A protein and the small-molecule ligand that binds it are described below.
Small molecule (SMILES): CC(=O)N[C@@H]1[C@@H](O)[C@H](O)[C@@H](CO)O[C@H]1O

Sequence of chain 1.A:
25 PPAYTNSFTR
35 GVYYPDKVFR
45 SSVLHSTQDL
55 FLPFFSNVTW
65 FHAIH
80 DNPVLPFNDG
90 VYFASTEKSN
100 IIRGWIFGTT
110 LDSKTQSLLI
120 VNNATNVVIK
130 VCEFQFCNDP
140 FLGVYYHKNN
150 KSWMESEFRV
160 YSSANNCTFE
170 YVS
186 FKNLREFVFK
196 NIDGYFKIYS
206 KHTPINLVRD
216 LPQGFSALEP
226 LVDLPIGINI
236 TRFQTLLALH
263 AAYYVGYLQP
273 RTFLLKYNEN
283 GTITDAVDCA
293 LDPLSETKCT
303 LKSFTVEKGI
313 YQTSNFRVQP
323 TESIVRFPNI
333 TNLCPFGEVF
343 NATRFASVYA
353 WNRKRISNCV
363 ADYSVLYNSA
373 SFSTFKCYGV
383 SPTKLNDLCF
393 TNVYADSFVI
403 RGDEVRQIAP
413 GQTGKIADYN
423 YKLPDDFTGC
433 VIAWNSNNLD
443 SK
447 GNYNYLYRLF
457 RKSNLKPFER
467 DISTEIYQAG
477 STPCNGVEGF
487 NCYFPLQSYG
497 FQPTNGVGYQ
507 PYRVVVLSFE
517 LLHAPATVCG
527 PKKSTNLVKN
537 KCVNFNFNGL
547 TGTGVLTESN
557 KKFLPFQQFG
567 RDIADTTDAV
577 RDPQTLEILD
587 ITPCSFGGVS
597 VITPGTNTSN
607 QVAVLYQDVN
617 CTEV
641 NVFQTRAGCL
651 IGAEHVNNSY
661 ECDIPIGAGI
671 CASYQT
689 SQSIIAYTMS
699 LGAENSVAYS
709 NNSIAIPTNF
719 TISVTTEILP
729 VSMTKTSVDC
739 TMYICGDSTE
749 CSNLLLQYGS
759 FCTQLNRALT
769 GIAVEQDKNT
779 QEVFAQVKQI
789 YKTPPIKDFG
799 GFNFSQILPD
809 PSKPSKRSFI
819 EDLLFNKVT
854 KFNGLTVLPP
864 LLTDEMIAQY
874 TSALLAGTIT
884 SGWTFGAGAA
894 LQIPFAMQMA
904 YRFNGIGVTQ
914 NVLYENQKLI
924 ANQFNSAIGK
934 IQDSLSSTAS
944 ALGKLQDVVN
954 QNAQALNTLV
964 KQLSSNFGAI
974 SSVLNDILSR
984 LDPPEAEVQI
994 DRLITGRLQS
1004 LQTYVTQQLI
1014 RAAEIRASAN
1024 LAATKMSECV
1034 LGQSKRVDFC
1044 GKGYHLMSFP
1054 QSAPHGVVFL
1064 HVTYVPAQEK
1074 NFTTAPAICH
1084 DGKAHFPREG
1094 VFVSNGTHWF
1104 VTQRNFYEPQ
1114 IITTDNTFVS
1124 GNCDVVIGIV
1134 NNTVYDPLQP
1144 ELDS

Binding-site contacts:
Ligand atom O7 contacts residue THR333 of chain 1.A at 3.8 Å.
Ligand atom C7 contacts residue GLN580 of chain 1.A at 3.2 Å.
Ligand atom C3 contacts residue GLN580 of chain 1.A at 4.1 Å.
Ligand atom C2 contacts residue ASN331 of chain 1.A at 2.5 Å.
Ligand atom O5 contacts residue ASN331 of chain 1.A at 2.3 Å (h-bond).
Ligand atom N2 contacts residue ASN331 of chain 1.A at 2.4 Å (h-bond).
Ligand atom C1 contacts residue ASN331 of chain 1.A at 1.4 Å.
Ligand atom C4 contacts residue ASN331 of chain 1.A at 4.2 Å.
Ligand atom C5 contacts residue ASN331 of chain 1.A at 3.6 Å.
Ligand atom C1 contacts residue GLN580 of chain 1.A at 3.8 Å.
Ligand atom N2 contacts residue ILE332 of chain 1.A at 4.3 Å.
Ligand atom C7 contacts residue PRO579 of chain 1.A at 4.5 Å (hydrophobic).
Ligand atom C3 contacts residue ASN331 of chain 1.A at 3.8 Å.
Ligand atom C2 contacts residue ILE332 of chain 1.A at 3.5 Å (hydrophobic).
Ligand atom O7 contacts residue GLN580 of chain 1.A at 4.4 Å.
Ligand atom C8 contacts residue THR333 of chain 1.A at 3.6 Å.
Ligand atom C7 contacts residue ASN331 of chain 1.A at 2.9 Å.
Ligand atom O7 contacts residue ILE332 of chain 1.A at 3.2 Å.
Ligand atom C8 contacts residue ASN331 of chain 1.A at 3.3 Å.
Ligand atom N2 contacts residue GLN580 of chain 1.A at 2.5 Å (h-bond).
Ligand atom C1 contacts residue ILE332 of chain 1.A at 3.8 Å (hydrophobic).
Ligand atom O7 contacts residue ASN331 of chain 1.A at 3.5 Å (h-bond).
Ligand atom C2 contacts residue GLN580 of chain 1.A at 3.5 Å.
Ligand atom C7 contacts residue ILE332 of chain 1.A at 4.0 Å (hydrophobic).
Ligand atom C8 contacts residue GLN580 of chain 1.A at 3.0 Å.
Ligand atom O6 contacts residue ASN331 of chain 1.A at 4.4 Å.
Ligand atom C8 contacts residue PRO579 of chain 1.A at 3.2 Å (hydrophobic).
Ligand atom C7 contacts residue THR333 of chain 1.A at 4.2 Å.
Ligand atom O5 contacts residue ILE332 of chain 1.A at 3.8 Å.